Sequence of chain 1.C:
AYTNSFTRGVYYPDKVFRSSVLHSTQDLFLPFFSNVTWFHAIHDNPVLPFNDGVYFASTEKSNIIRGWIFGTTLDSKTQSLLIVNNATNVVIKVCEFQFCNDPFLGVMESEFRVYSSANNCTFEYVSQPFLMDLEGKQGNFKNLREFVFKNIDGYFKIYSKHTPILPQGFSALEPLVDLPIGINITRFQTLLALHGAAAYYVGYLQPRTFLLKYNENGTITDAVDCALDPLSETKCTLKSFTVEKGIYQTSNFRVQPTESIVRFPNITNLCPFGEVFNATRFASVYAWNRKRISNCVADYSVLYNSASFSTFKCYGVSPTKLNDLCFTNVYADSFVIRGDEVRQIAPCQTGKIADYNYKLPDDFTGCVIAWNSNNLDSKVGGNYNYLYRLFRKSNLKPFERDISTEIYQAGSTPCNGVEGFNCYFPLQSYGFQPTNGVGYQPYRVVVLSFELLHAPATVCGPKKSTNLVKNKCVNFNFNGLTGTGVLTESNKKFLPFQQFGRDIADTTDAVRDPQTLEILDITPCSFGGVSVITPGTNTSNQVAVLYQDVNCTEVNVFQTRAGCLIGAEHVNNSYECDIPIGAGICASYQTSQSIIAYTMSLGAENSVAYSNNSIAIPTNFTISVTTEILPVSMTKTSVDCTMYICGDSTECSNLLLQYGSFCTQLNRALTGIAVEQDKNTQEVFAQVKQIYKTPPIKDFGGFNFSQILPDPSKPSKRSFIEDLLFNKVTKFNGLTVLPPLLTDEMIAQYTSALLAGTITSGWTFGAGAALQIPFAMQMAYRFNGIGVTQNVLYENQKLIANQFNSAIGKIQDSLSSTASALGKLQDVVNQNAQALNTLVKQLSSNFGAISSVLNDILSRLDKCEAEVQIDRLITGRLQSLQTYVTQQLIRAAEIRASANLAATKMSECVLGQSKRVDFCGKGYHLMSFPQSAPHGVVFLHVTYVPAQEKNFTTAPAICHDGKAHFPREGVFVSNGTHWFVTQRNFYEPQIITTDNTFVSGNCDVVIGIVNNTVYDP

Binding-site contacts:
Ligand atom C1 contacts residue THR1087 of chain 1.C at 3.7 Å.
Ligand atom C2 contacts residue ASN1085 of chain 1.C at 2.4 Å.
Ligand atom C4 contacts residue ASN1085 of chain 1.C at 4.2 Å.
Ligand atom O5 contacts residue PHE1090 of chain 1.C at 3.9 Å.
Ligand atom C3 contacts residue ASN1085 of chain 1.C at 3.7 Å.
Ligand atom C3 contacts residue THR1087 of chain 1.C at 3.8 Å.
Ligand atom C8 contacts residue THR1087 of chain 1.C at 4.5 Å.
Ligand atom C8 contacts residue ASN1085 of chain 1.C at 3.4 Å.
Ligand atom C6 contacts residue HIS1088 of chain 1.C at 4.3 Å.
Ligand atom C6 contacts residue PHE1090 of chain 1.C at 4.0 Å (hydrophobic).
Ligand atom C5 contacts residue ASN1085 of chain 1.C at 3.7 Å.
Ligand atom C2 contacts residue THR1087 of chain 1.C at 3.8 Å.
Ligand atom N2 contacts residue THR1087 of chain 1.C at 3.4 Å (h-bond).
Ligand atom O4 contacts residue HIS1088 of chain 1.C at 4.5 Å.
Ligand atom C7 contacts residue ASN1085 of chain 1.C at 3.3 Å.
Ligand atom C5 contacts residue PHE1090 of chain 1.C at 4.3 Å (hydrophobic).
Ligand atom C1 contacts residue ASN1085 of chain 1.C at 1.4 Å.
Ligand atom C5 contacts residue HIS1088 of chain 1.C at 3.8 Å.
Ligand atom C1 contacts residue PHE1090 of chain 1.C at 4.4 Å (hydrophobic).
Ligand atom N2 contacts residue ASN1085 of chain 1.C at 2.8 Å (h-bond).
Ligand atom O5 contacts residue ASN1085 of chain 1.C at 2.4 Å (h-bond).
Ligand atom O7 contacts residue ASN1085 of chain 1.C at 3.5 Å (h-bond).

A small-molecule ligand and the protein it binds are described below.
Small molecule (SMILES): CC(=O)N[C@H]1[C@H](O[C@H]2[C@H](O)[C@@H](NC(C)=O)CO[C@@H]2CO)O[C@H](CO)[C@@H](O)[C@@H]1O